Binding-site contacts:
Ligand atom O4 contacts residue GLY89 of chain 1.C at 3.2 Å.
Ligand atom O3 contacts residue TYR86 of chain 1.C at 3.6 Å.
Ligand atom C8 contacts residue TYR209 of chain 1.F at 3.3 Å (hydrophobic).
Ligand atom O5 contacts residue TRP694 of chain 1.F at 3.9 Å.
Ligand atom O7 contacts residue TYR690 of chain 1.F at 3.7 Å.
Ligand atom C2 contacts residue ASN691 of chain 1.F at 3.4 Å.
Ligand atom O3 contacts residue GLY89 of chain 1.C at 3.4 Å.
Ligand atom C1 contacts residue TRP694 of chain 1.F at 3.7 Å (hydrophobic).
Ligand atom O7 contacts residue ASN211 of chain 1.F at 3.1 Å (h-bond).
Ligand atom C5 contacts residue ASN211 of chain 1.F at 3.6 Å.
Ligand atom C3 contacts residue TRP694 of chain 1.F at 3.6 Å (hydrophobic).
Ligand atom C7 contacts residue ASN691 of chain 1.F at 3.7 Å.
Ligand atom O6 contacts residue PRO92 of chain 1.C at 3.3 Å.
Ligand atom C4 contacts residue PHE90 of chain 1.C at 3.7 Å (hydrophobic).
Ligand atom C5 contacts residue TYR689 of chain 1.F at 3.3 Å (hydrophobic).
Ligand atom O5 contacts residue SER692 of chain 1.F at 3.4 Å.
Ligand atom C7 contacts residue ASN211 of chain 1.F at 3.2 Å.
Ligand atom O4 contacts residue TRP134 of chain 1.C at 3.5 Å.
Ligand atom C6 contacts residue PHE90 of chain 1.C at 3.9 Å (hydrophobic).
Ligand atom C6 contacts residue TRP694 of chain 1.F at 3.6 Å (hydrophobic).
Ligand atom O3 contacts residue SER692 of chain 1.F at 3.5 Å.
Ligand atom C1 contacts residue ASN211 of chain 1.F at 1.4 Å.
Ligand atom C3 contacts residue ASN211 of chain 1.F at 3.8 Å.
Ligand atom O4 contacts residue PHE90 of chain 1.C at 2.8 Å (h-bond).
Ligand atom C6 contacts residue TYR689 of chain 1.F at 3.7 Å (hydrophobic).
Ligand atom O4 contacts residue TRP694 of chain 1.F at 3.6 Å.
Ligand atom C6 contacts residue TRP694 of chain 1.F at 3.5 Å (hydrophobic).
Ligand atom O5 contacts residue TYR689 of chain 1.F at 3.6 Å.
Ligand atom C3 contacts residue ASN691 of chain 1.F at 3.6 Å.
Ligand atom O3 contacts residue TRP134 of chain 1.C at 3.7 Å.
Ligand atom N2 contacts residue ASN691 of chain 1.F at 2.7 Å (h-bond).
Ligand atom C6 contacts residue PRO92 of chain 1.C at 3.8 Å (hydrophobic).
Ligand atom C1 contacts residue ASN691 of chain 1.F at 3.4 Å.
Ligand atom C2 contacts residue ASN211 of chain 1.F at 2.5 Å.
Ligand atom N2 contacts residue ASN211 of chain 1.F at 2.9 Å (h-bond).
Ligand atom O5 contacts residue ASN211 of chain 1.F at 2.3 Å (h-bond).
Ligand atom C5 contacts residue TRP694 of chain 1.F at 3.4 Å (hydrophobic).
Ligand atom C1 contacts residue TYR689 of chain 1.F at 3.5 Å (hydrophobic).
Ligand atom C8 contacts residue PRO542 of chain 1.B at 3.7 Å (hydrophobic).
Ligand atom C8 contacts residue ASN691 of chain 1.F at 3.8 Å.

Sequence of chain 1.F:
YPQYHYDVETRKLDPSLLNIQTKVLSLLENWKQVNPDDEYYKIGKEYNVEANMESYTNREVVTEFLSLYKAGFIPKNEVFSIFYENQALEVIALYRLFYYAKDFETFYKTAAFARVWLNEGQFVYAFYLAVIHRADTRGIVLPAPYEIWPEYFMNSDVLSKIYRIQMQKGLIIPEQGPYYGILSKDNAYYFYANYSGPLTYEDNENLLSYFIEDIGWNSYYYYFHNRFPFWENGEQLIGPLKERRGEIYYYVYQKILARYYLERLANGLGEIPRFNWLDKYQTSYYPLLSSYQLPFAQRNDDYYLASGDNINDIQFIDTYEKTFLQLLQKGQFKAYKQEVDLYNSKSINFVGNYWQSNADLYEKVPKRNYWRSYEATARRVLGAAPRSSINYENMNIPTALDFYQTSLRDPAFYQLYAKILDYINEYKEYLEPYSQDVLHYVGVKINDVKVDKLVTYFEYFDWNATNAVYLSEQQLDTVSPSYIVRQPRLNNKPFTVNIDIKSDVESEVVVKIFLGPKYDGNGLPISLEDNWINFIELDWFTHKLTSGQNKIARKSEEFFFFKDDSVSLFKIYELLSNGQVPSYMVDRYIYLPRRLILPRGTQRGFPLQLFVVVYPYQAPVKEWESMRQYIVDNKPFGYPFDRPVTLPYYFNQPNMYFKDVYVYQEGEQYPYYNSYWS

The small molecule below binds the protein below.
Small molecule (SMILES): CC(=O)N[C@H]1[C@H](O[C@H]2[C@H](O)[C@@H](NC(C)=O)CO[C@@H]2CO)O[C@H](CO)[C@@H](O[C@@H]2O[C@H](CO[C@H]3O[C@H](CO)[C@@H](O)[C@H](O)[C@@H]3O)[C@@H](O)[C@H](O[C@H]3O[C@H](CO)[C@@H](O)[C@H](O)[C@@H]3O[C@H]3O[C@H](CO)[C@@H](O)[C@H](O)[C@@H]3O)[C@@H]2O)[C@@H]1O

Sequence of chain 1.B:
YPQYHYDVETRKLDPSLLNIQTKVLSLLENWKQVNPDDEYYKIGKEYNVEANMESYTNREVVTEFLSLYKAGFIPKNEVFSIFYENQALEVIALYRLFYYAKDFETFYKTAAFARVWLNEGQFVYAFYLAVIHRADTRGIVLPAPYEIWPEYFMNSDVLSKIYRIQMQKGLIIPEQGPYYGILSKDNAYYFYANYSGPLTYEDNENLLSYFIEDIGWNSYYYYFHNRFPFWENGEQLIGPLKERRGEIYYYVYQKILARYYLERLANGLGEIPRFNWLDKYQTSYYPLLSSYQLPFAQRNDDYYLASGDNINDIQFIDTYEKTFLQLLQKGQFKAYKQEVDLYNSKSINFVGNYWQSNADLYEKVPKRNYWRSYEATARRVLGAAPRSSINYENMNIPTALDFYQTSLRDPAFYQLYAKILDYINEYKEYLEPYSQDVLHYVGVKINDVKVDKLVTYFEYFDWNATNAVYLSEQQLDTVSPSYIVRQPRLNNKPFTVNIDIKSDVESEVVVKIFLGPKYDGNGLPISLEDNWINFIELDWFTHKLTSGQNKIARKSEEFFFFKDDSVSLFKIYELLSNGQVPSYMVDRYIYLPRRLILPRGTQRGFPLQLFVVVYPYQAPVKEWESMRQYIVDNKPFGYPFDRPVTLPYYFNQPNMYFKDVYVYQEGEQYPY

Sequence of chain 1.C:
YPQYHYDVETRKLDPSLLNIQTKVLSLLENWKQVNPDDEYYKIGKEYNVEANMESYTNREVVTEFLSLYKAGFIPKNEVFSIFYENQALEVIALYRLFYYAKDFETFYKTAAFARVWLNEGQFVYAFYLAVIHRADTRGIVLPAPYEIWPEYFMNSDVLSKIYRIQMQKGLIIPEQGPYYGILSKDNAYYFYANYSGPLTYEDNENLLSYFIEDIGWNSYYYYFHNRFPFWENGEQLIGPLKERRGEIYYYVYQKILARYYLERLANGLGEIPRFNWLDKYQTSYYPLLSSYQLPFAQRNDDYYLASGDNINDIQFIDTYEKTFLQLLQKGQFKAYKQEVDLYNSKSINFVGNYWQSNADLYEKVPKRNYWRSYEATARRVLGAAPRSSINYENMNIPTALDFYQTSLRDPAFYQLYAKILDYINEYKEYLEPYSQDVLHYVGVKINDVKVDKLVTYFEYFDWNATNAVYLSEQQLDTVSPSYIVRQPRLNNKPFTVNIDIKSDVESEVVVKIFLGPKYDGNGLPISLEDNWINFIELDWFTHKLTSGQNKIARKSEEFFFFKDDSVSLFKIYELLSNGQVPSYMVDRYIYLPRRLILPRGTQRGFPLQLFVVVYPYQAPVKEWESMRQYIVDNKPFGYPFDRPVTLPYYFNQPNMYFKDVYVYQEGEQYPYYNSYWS